The small molecule below binds the protein below.
Small molecule (SMILES): Nc1ncnc2[nH]cnc12

Binding-site contacts:
Ligand atom N7 contacts residue PHE154 of chain 1.C at 3.6 Å.
Ligand atom N3 contacts residue PHE154 of chain 1.C at 3.9 Å.
Ligand atom N3 contacts residue BO31 of chain 1.P at 3.7 Å.
Ligand atom N3 contacts residue GLU175 of chain 1.C at 3.2 Å.
Ligand atom N7 contacts residue ASP200 of chain 1.C at 2.6 Å (salt-bridge).
Ligand atom N9 contacts residue BO31 of chain 1.P at 2.7 Å (h-bond).
Ligand atom C5 contacts residue PHE154 of chain 1.C at 3.3 Å (hydrophobic).
Ligand atom N6 contacts residue PHE154 of chain 1.C at 3.6 Å.
Ligand atom N1 contacts residue PHE154 of chain 1.C at 3.6 Å.
Ligand atom C8 contacts residue GLY81 of chain 1.C at 3.6 Å.
Ligand atom C5 contacts residue GLY81 of chain 1.C at 3.7 Å.
Ligand atom N3 contacts residue MET176 of chain 1.C at 3.7 Å.
Ligand atom N6 contacts residue ASP200 of chain 1.C at 2.8 Å (salt-bridge).
Ligand atom C4 contacts residue VAL174 of chain 1.C at 3.8 Å (hydrophobic).
Ligand atom C4 contacts residue BO31 of chain 1.P at 3.9 Å.
Ligand atom C2 contacts residue GLU175 of chain 1.C at 3.8 Å.
Ligand atom N7 contacts residue GLY81 of chain 1.C at 3.4 Å (h-bond).
Ligand atom C4 contacts residue GLU175 of chain 1.C at 3.9 Å.
Ligand atom C6 contacts residue ILE155 of chain 1.C at 3.8 Å (hydrophobic).
Ligand atom C2 contacts residue SER153 of chain 1.C at 3.6 Å.
Ligand atom C8 contacts residue BO31 of chain 1.P at 3.5 Å.
Ligand atom C8 contacts residue PHE210 of chain 1.C at 3.9 Å (hydrophobic).
Ligand atom N9 contacts residue SER79 of chain 1.C at 3.9 Å.
Ligand atom C2 contacts residue ILE155 of chain 1.C at 3.7 Å (hydrophobic).
Ligand atom N7 contacts residue SER199 of chain 1.C at 3.7 Å.
Ligand atom C5 contacts residue ASP200 of chain 1.C at 3.8 Å.
Ligand atom C8 contacts residue SER199 of chain 1.C at 3.5 Å.
Ligand atom C8 contacts residue SER79 of chain 1.C at 3.7 Å.
Ligand atom C2 contacts residue PHE154 of chain 1.C at 3.7 Å (hydrophobic).
Ligand atom C2 contacts residue MET176 of chain 1.C at 3.9 Å (hydrophobic).
Ligand atom C8 contacts residue ASP200 of chain 1.C at 3.4 Å.
Ligand atom C6 contacts residue PHE154 of chain 1.C at 3.4 Å (hydrophobic).
Ligand atom N6 contacts residue ILE155 of chain 1.C at 2.9 Å (h-bond).
Ligand atom C6 contacts residue ASP200 of chain 1.C at 3.8 Å.
Ligand atom N1 contacts residue ILE155 of chain 1.C at 2.9 Å (h-bond).
Ligand atom C4 contacts residue PHE154 of chain 1.C at 3.7 Å (hydrophobic).
Ligand atom C8 contacts residue ALA80 of chain 1.C at 3.5 Å (hydrophobic).
Ligand atom N9 contacts residue ALA80 of chain 1.C at 3.9 Å.
Ligand atom N6 contacts residue GLY202 of chain 1.C at 3.7 Å.
Ligand atom N7 contacts residue ALA80 of chain 1.C at 3.5 Å.

Sequence of chain 1.C:
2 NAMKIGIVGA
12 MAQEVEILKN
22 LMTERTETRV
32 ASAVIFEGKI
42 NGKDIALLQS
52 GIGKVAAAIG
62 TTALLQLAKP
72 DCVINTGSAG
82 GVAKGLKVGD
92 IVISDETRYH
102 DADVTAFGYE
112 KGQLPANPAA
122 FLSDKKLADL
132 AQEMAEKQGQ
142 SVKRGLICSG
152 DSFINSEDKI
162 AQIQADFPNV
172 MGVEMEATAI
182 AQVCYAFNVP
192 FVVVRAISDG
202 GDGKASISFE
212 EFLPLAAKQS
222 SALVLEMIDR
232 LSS